Binding-site contacts:
Ligand atom C5' contacts residue GLU296 of chain 1.A at 3.7 Å.
Ligand atom N02 contacts residue TRP291 of chain 1.A at 3.0 Å (h-bond).
Ligand atom C4' contacts residue HEM1 of chain 1.C at 3.6 Å.
Ligand atom N02 contacts residue PRO269 of chain 1.A at 3.9 Å.
Ligand atom C11 contacts residue HEM1 of chain 1.C at 3.6 Å.
Ligand atom C07 contacts residue PHE288 of chain 1.A at 3.7 Å (hydrophobic).
Ligand atom C05 contacts residue VAL271 of chain 1.A at 3.8 Å (hydrophobic).
Ligand atom C08 contacts residue HEM1 of chain 1.C at 3.7 Å.
Ligand atom C02 contacts residue GLU296 of chain 1.A at 3.4 Å.
Ligand atom C07 contacts residue HEM1 of chain 1.C at 3.4 Å.
Ligand atom C21 contacts residue MET40 of chain 1.A at 3.9 Å (hydrophobic).
Ligand atom C26 contacts residue MET40 of chain 1.A at 3.5 Å (hydrophobic).
Ligand atom C4' contacts residue GLU296 of chain 1.A at 3.3 Å.
Ligand atom C06 contacts residue GLU296 of chain 1.A at 3.6 Å.
Ligand atom N02 contacts residue GLU296 of chain 1.A at 2.5 Å (salt-bridge).
Ligand atom C26 contacts residue TYR410 of chain 1.A at 3.2 Å (hydrophobic).
Ligand atom C03 contacts residue PRO269 of chain 1.A at 3.8 Å (hydrophobic).
Ligand atom N01 contacts residue HEM1 of chain 1.C at 3.8 Å.
Ligand atom C2' contacts residue HEM1 of chain 1.C at 3.9 Å.
Ligand atom F23 contacts residue TRP10 of chain 1.B at 3.8 Å.
Ligand atom N02 contacts residue HEM1 of chain 1.C at 3.6 Å.
Ligand atom C02 contacts residue PRO269 of chain 1.A at 3.9 Å (hydrophobic).
Ligand atom C03 contacts residue HEM1 of chain 1.C at 3.5 Å.
Ligand atom C10 contacts residue HEM1 of chain 1.C at 3.4 Å.
Ligand atom N02 contacts residue TYR292 of chain 1.A at 3.8 Å.
Ligand atom C04 contacts residue HEM1 of chain 1.C at 3.9 Å.
Ligand atom C25 contacts residue LEU41 of chain 1.A at 3.9 Å (hydrophobic).
Ligand atom O09 contacts residue VAL271 of chain 1.A at 3.5 Å.
Ligand atom C25 contacts residue MET40 of chain 1.A at 3.5 Å (hydrophobic).
Ligand atom C13 contacts residue HEM1 of chain 1.C at 3.2 Å.
Ligand atom C07 contacts residue GLY290 of chain 1.A at 3.5 Å.
Ligand atom N1' contacts residue GLU296 of chain 1.A at 4.0 Å.
Ligand atom C25 contacts residue TYR410 of chain 1.A at 3.7 Å (hydrophobic).
Ligand atom C07 contacts residue SER289 of chain 1.A at 3.8 Å.
Ligand atom N1' contacts residue GLN182 of chain 1.A at 3.6 Å (h-bond).
Ligand atom C3' contacts residue HEM1 of chain 1.C at 3.4 Å.
Ligand atom C08 contacts residue VAL271 of chain 1.A at 3.8 Å (hydrophobic).
Ligand atom N01 contacts residue GLU296 of chain 1.A at 2.6 Å (salt-bridge).
Ligand atom C08 contacts residue GLU296 of chain 1.A at 3.8 Å.
Ligand atom C02 contacts residue HEM1 of chain 1.C at 3.7 Å.

Sequence of chain 1.A:
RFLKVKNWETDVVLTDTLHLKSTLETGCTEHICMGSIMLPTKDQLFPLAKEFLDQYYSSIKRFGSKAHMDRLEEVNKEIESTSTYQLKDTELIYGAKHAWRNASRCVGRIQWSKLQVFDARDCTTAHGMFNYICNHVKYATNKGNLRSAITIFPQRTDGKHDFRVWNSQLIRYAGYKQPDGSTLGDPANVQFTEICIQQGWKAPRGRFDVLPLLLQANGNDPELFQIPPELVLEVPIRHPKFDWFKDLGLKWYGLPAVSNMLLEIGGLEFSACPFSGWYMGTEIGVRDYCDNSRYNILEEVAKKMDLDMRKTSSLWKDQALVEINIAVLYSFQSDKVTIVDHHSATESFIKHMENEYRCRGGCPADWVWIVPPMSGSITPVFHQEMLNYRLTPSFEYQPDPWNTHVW

Sequence of chain 1.B:
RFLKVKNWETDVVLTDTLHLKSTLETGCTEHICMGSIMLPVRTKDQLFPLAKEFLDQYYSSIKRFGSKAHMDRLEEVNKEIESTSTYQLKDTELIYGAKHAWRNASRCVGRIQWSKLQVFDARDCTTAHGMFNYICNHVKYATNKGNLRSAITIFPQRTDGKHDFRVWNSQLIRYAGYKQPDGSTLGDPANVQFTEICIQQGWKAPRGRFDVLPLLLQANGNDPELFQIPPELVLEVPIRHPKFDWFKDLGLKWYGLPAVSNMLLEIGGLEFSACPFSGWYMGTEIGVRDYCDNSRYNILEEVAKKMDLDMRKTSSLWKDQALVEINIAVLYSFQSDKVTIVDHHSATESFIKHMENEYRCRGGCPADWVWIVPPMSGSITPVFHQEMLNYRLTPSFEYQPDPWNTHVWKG

The protein below binds the small molecule below.
Small molecule (SMILES): Cc1cc(N)nc(C[C@@H]2CNC[C@@H]2OCC/C=C/c2cccc(F)c2)c1